Binding-site contacts:
Ligand atom N6 contacts residue ASP204 of chain 1.D at 2.8 Å (salt-bridge).
Ligand atom C1' contacts residue SER90 of chain 1.D at 3.4 Å.
Ligand atom N3 contacts residue MET180 of chain 1.D at 3.6 Å.
Ligand atom C66 contacts residue ILE206 of chain 1.D at 3.6 Å (hydrophobic).
Ligand atom N6 contacts residue GLY92 of chain 1.D at 3.5 Å.
Ligand atom N7 contacts residue GLY92 of chain 1.D at 3.6 Å.
Ligand atom N7 contacts residue ASP204 of chain 1.D at 2.8 Å (salt-bridge).
Ligand atom O3' contacts residue PO41 of chain 1.M at 2.6 Å (h-bond).
Ligand atom C5' contacts residue HIS4 of chain 1.A at 3.6 Å.
Ligand atom N1 contacts residue VAL178 of chain 1.D at 3.6 Å.
Ligand atom C4 contacts residue VAL178 of chain 1.D at 3.6 Å (hydrophobic).
Ligand atom N8 contacts residue SER90 of chain 1.D at 3.1 Å (h-bond).
Ligand atom O4' contacts residue SER90 of chain 1.D at 3.3 Å (h-bond).
Ligand atom C3' contacts residue PO41 of chain 1.M at 3.6 Å.
Ligand atom O4' contacts residue ARG43 of chain 1.A at 3.7 Å.
Ligand atom C2 contacts residue VAL178 of chain 1.D at 3.7 Å (hydrophobic).
Ligand atom N7 contacts residue CYS91 of chain 1.D at 3.6 Å.
Ligand atom O2' contacts residue MET180 of chain 1.D at 3.3 Å (h-bond).
Ligand atom O2' contacts residue PO41 of chain 1.M at 3.0 Å (h-bond).
Ligand atom C66 contacts residue ASP204 of chain 1.D at 3.2 Å.
Ligand atom O3' contacts residue GLU181 of chain 1.D at 2.6 Å (salt-bridge).
Ligand atom C2' contacts residue GLU181 of chain 1.D at 3.7 Å.
Ligand atom O2' contacts residue GLU179 of chain 1.D at 3.4 Å.
Ligand atom C5 contacts residue VAL178 of chain 1.D at 3.6 Å (hydrophobic).
Ligand atom C4' contacts residue ARG43 of chain 1.A at 3.6 Å.
Ligand atom C1' contacts residue PO41 of chain 1.M at 3.3 Å.
Ligand atom C2 contacts residue PHE159 of chain 1.D at 3.6 Å (hydrophobic).
Ligand atom C2' contacts residue PO41 of chain 1.M at 3.6 Å.
Ligand atom C9 contacts residue SER90 of chain 1.D at 3.6 Å.
Ligand atom O5' contacts residue PHE159 of chain 1.D at 3.6 Å.
Ligand atom O2' contacts residue GLU181 of chain 1.D at 2.6 Å (salt-bridge).
Ligand atom N3 contacts residue GLU179 of chain 1.D at 3.6 Å.
Ligand atom C3' contacts residue GLU181 of chain 1.D at 3.5 Å.
Ligand atom C6 contacts residue VAL178 of chain 1.D at 3.7 Å (hydrophobic).
Ligand atom O2' contacts residue ARG87 of chain 1.D at 3.1 Å (salt-bridge).
Ligand atom C4' contacts residue PO41 of chain 1.M at 3.6 Å.
Ligand atom C5 contacts residue ASP204 of chain 1.D at 3.6 Å.
Ligand atom O5' contacts residue HIS4 of chain 1.A at 2.6 Å (h-bond).
Ligand atom O4' contacts residue PO41 of chain 1.M at 3.5 Å (h-bond).
Ligand atom N3 contacts residue VAL178 of chain 1.D at 3.7 Å.

The protein below binds the small molecule below.
Small molecule (SMILES): CNc1ncnc2c([C@@H]3O[C@H](CO)[C@@H](O)[C@H]3O)n[nH]c12

Sequence of chain 1.A:
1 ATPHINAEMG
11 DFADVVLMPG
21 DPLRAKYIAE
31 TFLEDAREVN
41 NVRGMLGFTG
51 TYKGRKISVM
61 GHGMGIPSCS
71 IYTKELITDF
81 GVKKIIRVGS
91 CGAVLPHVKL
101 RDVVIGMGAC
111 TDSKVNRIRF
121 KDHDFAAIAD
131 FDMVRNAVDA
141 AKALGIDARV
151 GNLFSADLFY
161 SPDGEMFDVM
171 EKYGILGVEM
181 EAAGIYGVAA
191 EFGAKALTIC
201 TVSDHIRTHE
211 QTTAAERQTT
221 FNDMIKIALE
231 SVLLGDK

Sequence of chain 1.D:
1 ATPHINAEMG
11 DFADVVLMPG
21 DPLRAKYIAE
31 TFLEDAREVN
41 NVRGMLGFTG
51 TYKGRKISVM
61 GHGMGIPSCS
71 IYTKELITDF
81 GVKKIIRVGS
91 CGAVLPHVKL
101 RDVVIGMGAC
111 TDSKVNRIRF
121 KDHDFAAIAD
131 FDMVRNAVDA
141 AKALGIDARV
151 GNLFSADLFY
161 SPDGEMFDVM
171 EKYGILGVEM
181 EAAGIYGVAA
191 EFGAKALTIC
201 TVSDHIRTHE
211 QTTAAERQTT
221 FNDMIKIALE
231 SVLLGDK